Binding-site contacts:
Ligand atom C7 contacts residue SER144 of chain 1.A at 3.7 Å.
Ligand atom N1 contacts residue HIS163 of chain 1.A at 2.7 Å (h-bond).
Ligand atom N contacts residue CYS145 of chain 1.A at 3.7 Å.
Ligand atom C13 contacts residue ASN142 of chain 1.A at 3.8 Å.
Ligand atom C1 contacts residue HIS41 of chain 1.A at 3.5 Å.
Ligand atom C8 contacts residue GLU166 of chain 1.A at 3.3 Å.
Ligand atom CL contacts residue MET165 of chain 1.A at 3.5 Å.
Ligand atom N1 contacts residue LEU141 of chain 1.A at 3.7 Å.
Ligand atom C8 contacts residue PHE140 of chain 1.A at 3.4 Å (hydrophobic).
Ligand atom C1 contacts residue HIS164 of chain 1.A at 3.6 Å.
Ligand atom C9 contacts residue ASN142 of chain 1.A at 3.9 Å.
Ligand atom C2 contacts residue HIS41 of chain 1.A at 3.5 Å.
Ligand atom C10 contacts residue LEU141 of chain 1.A at 3.7 Å (hydrophobic).
Ligand atom C14 contacts residue LEU141 of chain 1.A at 3.9 Å (hydrophobic).
Ligand atom N1 contacts residue SER144 of chain 1.A at 3.3 Å (h-bond).
Ligand atom C8 contacts residue HIS163 of chain 1.A at 3.8 Å.
Ligand atom C9 contacts residue PHE140 of chain 1.A at 3.8 Å (hydrophobic).
Ligand atom CL contacts residue ARG188 of chain 1.A at 3.3 Å.
Ligand atom C12 contacts residue ASN142 of chain 1.A at 3.9 Å.
Ligand atom N1 contacts residue GLU166 of chain 1.A at 3.9 Å.
Ligand atom C2 contacts residue HIS164 of chain 1.A at 3.4 Å.
Ligand atom C7 contacts residue HIS163 of chain 1.A at 3.1 Å.
Ligand atom C contacts residue MET165 of chain 1.A at 3.6 Å (hydrophobic).
Ligand atom N2 contacts residue GLN189 of chain 1.A at 3.4 Å (h-bond).
Ligand atom O contacts residue GLU166 of chain 1.A at 3.0 Å (salt-bridge).
Ligand atom C7 contacts residue CYS145 of chain 1.A at 3.9 Å (hydrophobic).
Ligand atom C11 contacts residue ASN142 of chain 1.A at 3.9 Å.
Ligand atom C9 contacts residue LEU141 of chain 1.A at 3.5 Å (hydrophobic).
Ligand atom C9 contacts residue GLU166 of chain 1.A at 3.6 Å.
Ligand atom C15 contacts residue GLN189 of chain 1.A at 3.3 Å.
Ligand atom O contacts residue MET165 of chain 1.A at 3.5 Å.
Ligand atom C8 contacts residue LEU141 of chain 1.A at 3.5 Å (hydrophobic).
Ligand atom C10 contacts residue PHE140 of chain 1.A at 3.4 Å (hydrophobic).
Ligand atom CL contacts residue ASP187 of chain 1.A at 3.2 Å.
Ligand atom N1 contacts residue PHE140 of chain 1.A at 3.6 Å.
Ligand atom C10 contacts residue ASN142 of chain 1.A at 3.9 Å.
Ligand atom C1 contacts residue MET165 of chain 1.A at 3.9 Å (hydrophobic).
Ligand atom C10 contacts residue GLU166 of chain 1.A at 3.3 Å.
Ligand atom C8 contacts residue SER144 of chain 1.A at 3.9 Å.
Ligand atom C10 contacts residue SER1 of chain 1.B at 3.9 Å.

Sequence of chain 1.B:
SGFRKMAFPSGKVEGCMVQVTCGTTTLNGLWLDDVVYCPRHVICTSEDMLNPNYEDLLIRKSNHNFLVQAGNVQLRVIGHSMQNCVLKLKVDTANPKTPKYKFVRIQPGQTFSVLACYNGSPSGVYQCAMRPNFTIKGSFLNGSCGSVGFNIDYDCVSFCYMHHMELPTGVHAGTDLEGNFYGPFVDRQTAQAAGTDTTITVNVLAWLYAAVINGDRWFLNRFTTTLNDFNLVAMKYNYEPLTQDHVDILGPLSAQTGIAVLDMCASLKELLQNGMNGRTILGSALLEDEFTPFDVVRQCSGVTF

A small-molecule ligand and the protein it binds are described below.
Small molecule (SMILES): O=C(Cc1ccc(Cl)cn1)Nc1cncc2ccccc12

Sequence of chain 1.A:
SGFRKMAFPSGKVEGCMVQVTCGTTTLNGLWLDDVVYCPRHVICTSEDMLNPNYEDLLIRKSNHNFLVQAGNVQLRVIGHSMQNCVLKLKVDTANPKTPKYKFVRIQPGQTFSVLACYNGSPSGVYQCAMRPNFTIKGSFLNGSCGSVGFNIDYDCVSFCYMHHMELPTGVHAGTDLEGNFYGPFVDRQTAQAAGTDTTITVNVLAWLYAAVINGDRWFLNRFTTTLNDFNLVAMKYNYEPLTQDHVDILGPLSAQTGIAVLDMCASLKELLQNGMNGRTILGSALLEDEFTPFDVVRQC